A protein and the small-molecule ligand that binds it are described below.
Small molecule (SMILES): COc1ccc2[nH]c(C)cc2c1

Sequence of chain 1.B:
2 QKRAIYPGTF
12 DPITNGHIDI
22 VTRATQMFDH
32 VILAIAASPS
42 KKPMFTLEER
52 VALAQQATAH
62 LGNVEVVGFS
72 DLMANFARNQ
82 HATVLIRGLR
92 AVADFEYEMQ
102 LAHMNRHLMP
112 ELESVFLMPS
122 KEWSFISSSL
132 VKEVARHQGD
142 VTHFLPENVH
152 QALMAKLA

Binding-site contacts:
Ligand atom C4 contacts residue LEU102 of chain 3.B at 3.9 Å (hydrophobic).
Ligand atom O11 contacts residue GLY9 of chain 3.B at 4.1 Å.
Ligand atom N3 contacts residue LEU102 of chain 3.B at 3.4 Å.
Ligand atom C6 contacts residue GLU134 of chain 1.B at 4.4 Å.
Ligand atom C10 contacts residue VAL135 of chain 1.B at 4.3 Å (hydrophobic).
Ligand atom O11 contacts residue MET74 of chain 3.B at 4.0 Å.
Ligand atom C10 contacts residue LEU131 of chain 1.B at 4.5 Å (hydrophobic).
Ligand atom C8 contacts residue LEU102 of chain 3.B at 4.4 Å (hydrophobic).
Ligand atom C12 contacts residue PHE70 of chain 3.B at 4.4 Å (hydrophobic).
Ligand atom C12 contacts residue GLY9 of chain 3.B at 4.1 Å.
Ligand atom C1 contacts residue MET74 of chain 3.B at 3.9 Å (hydrophobic).
Ligand atom C10 contacts residue ASN106 of chain 3.B at 3.3 Å.
Ligand atom C6 contacts residue ASN106 of chain 3.B at 4.1 Å.
Ligand atom C6 contacts residue LEU102 of chain 3.B at 4.0 Å (hydrophobic).
Ligand atom C6 contacts residue MET74 of chain 3.B at 3.9 Å (hydrophobic).
Ligand atom C10 contacts residue LEU102 of chain 3.B at 3.9 Å (hydrophobic).
Ligand atom C12 contacts residue PRO8 of chain 3.B at 4.4 Å (hydrophobic).
Ligand atom C1 contacts residue LEU102 of chain 3.B at 3.8 Å (hydrophobic).
Ligand atom C2 contacts residue ASN106 of chain 3.B at 4.3 Å.
Ligand atom C8 contacts residue ASN106 of chain 3.B at 4.5 Å.
Ligand atom O11 contacts residue PRO8 of chain 3.B at 3.6 Å.
Ligand atom C10 contacts residue MET105 of chain 3.B at 3.6 Å (hydrophobic).
Ligand atom C9 contacts residue MET74 of chain 3.B at 3.8 Å (hydrophobic).
Ligand atom C2 contacts residue LEU102 of chain 3.B at 4.3 Å (hydrophobic).
Ligand atom C8 contacts residue MET74 of chain 3.B at 4.0 Å (hydrophobic).
Ligand atom C7 contacts residue ASN106 of chain 3.B at 3.3 Å.
Ligand atom C2 contacts residue MET74 of chain 3.B at 3.6 Å (hydrophobic).
Ligand atom C12 contacts residue ALA37 of chain 3.B at 3.8 Å (hydrophobic).
Ligand atom C1 contacts residue ASN106 of chain 3.B at 3.2 Å.
Ligand atom C4 contacts residue ASN106 of chain 3.B at 3.3 Å.
Ligand atom C8 contacts residue PRO8 of chain 3.B at 3.9 Å (hydrophobic).
Ligand atom C7 contacts residue LEU102 of chain 3.B at 3.6 Å (hydrophobic).
Ligand atom C4 contacts residue LEU86 of chain 3.B at 4.3 Å (hydrophobic).
Ligand atom C5 contacts residue MET74 of chain 3.B at 3.7 Å (hydrophobic).
Ligand atom C9 contacts residue PRO8 of chain 3.B at 4.2 Å (hydrophobic).
Ligand atom N3 contacts residue ASN106 of chain 3.B at 2.8 Å (h-bond).
Ligand atom N3 contacts residue MET74 of chain 3.B at 4.5 Å.
Ligand atom C8 contacts residue ARG88 of chain 3.B at 4.0 Å.
Ligand atom C4 contacts residue MET74 of chain 3.B at 4.0 Å (hydrophobic).
Ligand atom C7 contacts residue MET74 of chain 3.B at 4.4 Å (hydrophobic).

Sequence of chain 3.B:
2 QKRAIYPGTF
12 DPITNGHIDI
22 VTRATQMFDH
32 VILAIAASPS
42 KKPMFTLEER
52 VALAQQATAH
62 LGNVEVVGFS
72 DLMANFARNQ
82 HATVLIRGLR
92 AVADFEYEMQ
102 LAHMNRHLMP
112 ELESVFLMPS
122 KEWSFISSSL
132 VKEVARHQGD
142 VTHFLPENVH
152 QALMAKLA